Binding-site contacts:
Ligand atom O22 contacts residue ASP19 of chain 1.A at 3.4 Å (salt-bridge).
Ligand atom O21 contacts residue TRP5 of chain 1.A at 3.7 Å.
Ligand atom N23 contacts residue HIS15 of chain 1.A at 2.8 Å (h-bond).
Ligand atom C06 contacts residue ASN11 of chain 1.A at 4.0 Å.
Ligand atom S20 contacts residue ASP19 of chain 1.A at 3.5 Å (salt-bridge).
Ligand atom C04 contacts residue HIS4 of chain 1.A at 4.5 Å.
Ligand atom O22 contacts residue PHE20 of chain 1.A at 3.8 Å.
Ligand atom C01 contacts residue ASP19 of chain 1.A at 3.7 Å.
Ligand atom S20 contacts residue TRP5 of chain 1.A at 4.2 Å.
Ligand atom C06 contacts residue HIS4 of chain 1.A at 4.4 Å.
Ligand atom S20 contacts residue HIS15 of chain 1.A at 3.9 Å.
Ligand atom C05 contacts residue ASN11 of chain 1.A at 4.0 Å.
Ligand atom O22 contacts residue TRP5 of chain 1.A at 3.6 Å.
Ligand atom O21 contacts residue ASN11 of chain 1.A at 3.5 Å (h-bond).
Ligand atom O25 contacts residue HIS4 of chain 1.A at 3.5 Å (h-bond).
Ligand atom C02 contacts residue ASP19 of chain 1.A at 3.6 Å.
Ligand atom C06 contacts residue HIS15 of chain 1.A at 4.2 Å.
Ligand atom N23 contacts residue LYS18 of chain 1.A at 3.9 Å.
Ligand atom O21 contacts residue HIS15 of chain 1.A at 3.7 Å.
Ligand atom C01 contacts residue HIS4 of chain 1.A at 4.3 Å.
Ligand atom N23 contacts residue TRP16 of chain 1.A at 3.6 Å.
Ligand atom O21 contacts residue TRP16 of chain 1.A at 3.4 Å.
Ligand atom C03 contacts residue HIS4 of chain 1.A at 3.9 Å.
Ligand atom N23 contacts residue ASP19 of chain 1.A at 2.9 Å (salt-bridge).
Ligand atom C06 contacts residue HIS10 of chain 1.A at 4.0 Å.
Ligand atom O22 contacts residue HIS4 of chain 1.A at 4.5 Å.
Ligand atom C05 contacts residue HIS10 of chain 1.A at 3.6 Å.
Ligand atom S20 contacts residue TRP16 of chain 1.A at 4.3 Å.
Ligand atom C02 contacts residue HIS4 of chain 1.A at 4.1 Å.

The protein below binds the small molecule below.
Small molecule (SMILES): NS(=O)(=O)c1ccc(NS(=O)(=O)CCNC(=O)Nc2ccccc2)cc1

Sequence of chain 1.A:
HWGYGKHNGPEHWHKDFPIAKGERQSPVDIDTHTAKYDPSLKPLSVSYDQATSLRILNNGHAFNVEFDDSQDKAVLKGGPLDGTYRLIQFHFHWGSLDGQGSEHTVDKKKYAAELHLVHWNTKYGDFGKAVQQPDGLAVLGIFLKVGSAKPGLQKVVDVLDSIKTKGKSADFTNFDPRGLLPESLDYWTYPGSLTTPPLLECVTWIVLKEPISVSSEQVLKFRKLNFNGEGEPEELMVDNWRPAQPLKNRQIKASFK